Sequence of chain 1.A:
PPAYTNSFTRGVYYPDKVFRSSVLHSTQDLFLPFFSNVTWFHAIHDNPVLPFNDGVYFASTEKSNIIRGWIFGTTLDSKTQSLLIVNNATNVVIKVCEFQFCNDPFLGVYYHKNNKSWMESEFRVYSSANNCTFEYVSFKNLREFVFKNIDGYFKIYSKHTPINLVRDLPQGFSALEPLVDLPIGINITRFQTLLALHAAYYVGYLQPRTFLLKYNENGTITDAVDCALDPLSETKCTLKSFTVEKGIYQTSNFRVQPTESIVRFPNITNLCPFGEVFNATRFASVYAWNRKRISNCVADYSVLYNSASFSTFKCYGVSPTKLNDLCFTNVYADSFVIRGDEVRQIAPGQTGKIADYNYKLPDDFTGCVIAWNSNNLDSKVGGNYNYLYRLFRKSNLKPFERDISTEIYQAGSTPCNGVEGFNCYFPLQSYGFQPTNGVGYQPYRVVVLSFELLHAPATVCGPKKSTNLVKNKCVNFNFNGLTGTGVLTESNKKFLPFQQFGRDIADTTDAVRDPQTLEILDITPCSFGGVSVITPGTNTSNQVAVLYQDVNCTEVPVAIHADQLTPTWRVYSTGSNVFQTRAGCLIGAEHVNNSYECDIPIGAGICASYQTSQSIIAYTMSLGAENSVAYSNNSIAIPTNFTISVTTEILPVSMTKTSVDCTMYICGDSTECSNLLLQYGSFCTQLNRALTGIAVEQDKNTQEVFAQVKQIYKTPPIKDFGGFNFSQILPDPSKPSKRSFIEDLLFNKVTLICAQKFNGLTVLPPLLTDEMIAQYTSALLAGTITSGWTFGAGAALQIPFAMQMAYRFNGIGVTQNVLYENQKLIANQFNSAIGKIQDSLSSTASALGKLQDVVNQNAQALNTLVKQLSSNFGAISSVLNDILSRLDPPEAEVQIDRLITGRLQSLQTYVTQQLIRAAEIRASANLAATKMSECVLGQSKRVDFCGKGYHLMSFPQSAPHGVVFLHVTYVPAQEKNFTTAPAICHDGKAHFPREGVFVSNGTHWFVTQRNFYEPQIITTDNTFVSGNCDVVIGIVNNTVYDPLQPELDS

Binding-site contacts:
Ligand atom N2 contacts residue ASN709 of chain 1.A at 2.9 Å (h-bond).
Ligand atom O7 contacts residue ASN709 of chain 1.A at 2.8 Å (h-bond).
Ligand atom C1 contacts residue ASN709 of chain 1.A at 1.4 Å.
Ligand atom C8 contacts residue ASN709 of chain 1.A at 4.3 Å.
Ligand atom C2 contacts residue ASN709 of chain 1.A at 2.4 Å.
Ligand atom O5 contacts residue ASN709 of chain 1.A at 2.4 Å (h-bond).
Ligand atom C4 contacts residue ASN709 of chain 1.A at 4.2 Å.
Ligand atom C3 contacts residue ASN709 of chain 1.A at 3.8 Å.
Ligand atom C5 contacts residue ASN709 of chain 1.A at 3.7 Å.
Ligand atom C7 contacts residue ASN709 of chain 1.A at 3.0 Å.

This protein binds this small molecule.
Small molecule (SMILES): CC(=O)N[C@@H]1[C@@H](O)[C@H](O)[C@@H](CO)O[C@H]1O